Sequence of chain 1.C:
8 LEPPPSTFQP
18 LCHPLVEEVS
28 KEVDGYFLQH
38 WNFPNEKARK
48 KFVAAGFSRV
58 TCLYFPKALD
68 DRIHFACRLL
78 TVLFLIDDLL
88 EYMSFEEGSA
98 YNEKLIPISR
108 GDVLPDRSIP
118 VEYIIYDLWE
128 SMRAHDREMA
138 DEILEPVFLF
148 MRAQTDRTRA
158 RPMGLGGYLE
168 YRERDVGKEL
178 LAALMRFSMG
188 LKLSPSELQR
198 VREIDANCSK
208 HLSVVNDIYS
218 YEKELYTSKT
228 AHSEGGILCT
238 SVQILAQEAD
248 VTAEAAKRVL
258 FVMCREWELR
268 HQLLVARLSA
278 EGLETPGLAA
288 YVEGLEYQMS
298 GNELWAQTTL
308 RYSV

Binding-site contacts:
Ligand atom CAA contacts residue TRP302 of chain 1.C at 3.8 Å (hydrophobic).
Ligand atom NAN contacts residue PHE81 of chain 1.C at 3.5 Å.
Ligand atom CAD contacts residue POP1 of chain 1.P at 3.4 Å.
Ligand atom CAF contacts residue LEU80 of chain 1.C at 4.2 Å (hydrophobic).
Ligand atom CAE contacts residue LEU80 of chain 1.C at 4.1 Å (hydrophobic).
Ligand atom CAG contacts residue ASN299 of chain 1.C at 4.3 Å.
Ligand atom CAK contacts residue TYR61 of chain 1.C at 3.4 Å (hydrophobic).
Ligand atom CAD contacts residue VAL173 of chain 1.C at 3.3 Å (hydrophobic).
Ligand atom CAA contacts residue VAL57 of chain 1.C at 3.7 Å (hydrophobic).
Ligand atom CAH contacts residue PHE81 of chain 1.C at 3.7 Å (hydrophobic).
Ligand atom CAI contacts residue POP1 of chain 1.P at 3.2 Å.
Ligand atom CAB contacts residue LEU178 of chain 1.C at 4.2 Å (hydrophobic).
Ligand atom CAG contacts residue PHE81 of chain 1.C at 4.3 Å (hydrophobic).
Ligand atom CAC contacts residue VAL173 of chain 1.C at 4.1 Å (hydrophobic).
Ligand atom CAA contacts residue PHE81 of chain 1.C at 3.6 Å (hydrophobic).
Ligand atom CAG contacts residue POP1 of chain 1.P at 4.3 Å.
Ligand atom CAK contacts residue ASN299 of chain 1.C at 4.2 Å.
Ligand atom NAN contacts residue POP1 of chain 1.P at 3.8 Å.
Ligand atom CAH contacts residue ASP84 of chain 1.C at 4.2 Å.
Ligand atom CAD contacts residue ASP172 of chain 1.C at 3.9 Å.
Ligand atom CAE contacts residue ASP84 of chain 1.C at 3.9 Å.
Ligand atom CAO contacts residue VAL173 of chain 1.C at 4.2 Å (hydrophobic).
Ligand atom CAI contacts residue ASN213 of chain 1.C at 4.0 Å.
Ligand atom CAG contacts residue ASN213 of chain 1.C at 3.9 Å.
Ligand atom CAI contacts residue PHE81 of chain 1.C at 4.0 Å (hydrophobic).
Ligand atom CAC contacts residue PHE147 of chain 1.C at 4.1 Å (hydrophobic).
Ligand atom CAB contacts residue TYR61 of chain 1.C at 3.4 Å (hydrophobic).
Ligand atom CAK contacts residue PHE81 of chain 1.C at 4.0 Å (hydrophobic).
Ligand atom CAA contacts residue ASN299 of chain 1.C at 3.6 Å.
Ligand atom CAL contacts residue TYR61 of chain 1.C at 3.6 Å (hydrophobic).
Ligand atom CAH contacts residue POP1 of chain 1.P at 3.3 Å.
Ligand atom CAO contacts residue POP1 of chain 1.P at 4.2 Å.
Ligand atom CAD contacts residue PHE147 of chain 1.C at 4.1 Å (hydrophobic).
Ligand atom CAJ contacts residue LEU178 of chain 1.C at 4.1 Å (hydrophobic).
Ligand atom CAF contacts residue PHE147 of chain 1.C at 3.6 Å (hydrophobic).
Ligand atom CAE contacts residue PHE81 of chain 1.C at 3.8 Å (hydrophobic).
Ligand atom CAG contacts residue TYR61 of chain 1.C at 4.4 Å (hydrophobic).
Ligand atom CAA contacts residue TYR61 of chain 1.C at 3.7 Å (hydrophobic).
Ligand atom CAB contacts residue PHE81 of chain 1.C at 4.2 Å (hydrophobic).
Ligand atom CAJ contacts residue VAL173 of chain 1.C at 3.8 Å (hydrophobic).

A protein and the small-molecule ligand that binds it are described below.
Small molecule (SMILES): C=C(C)[C@H]1CC[NH+]2CCC[C@H](C)[C@@]2(C)C1